The protein below binds the small molecule below.
Small molecule (SMILES): Nc1ccnc(=O)[nH]1

Sequence of chain 2.A:
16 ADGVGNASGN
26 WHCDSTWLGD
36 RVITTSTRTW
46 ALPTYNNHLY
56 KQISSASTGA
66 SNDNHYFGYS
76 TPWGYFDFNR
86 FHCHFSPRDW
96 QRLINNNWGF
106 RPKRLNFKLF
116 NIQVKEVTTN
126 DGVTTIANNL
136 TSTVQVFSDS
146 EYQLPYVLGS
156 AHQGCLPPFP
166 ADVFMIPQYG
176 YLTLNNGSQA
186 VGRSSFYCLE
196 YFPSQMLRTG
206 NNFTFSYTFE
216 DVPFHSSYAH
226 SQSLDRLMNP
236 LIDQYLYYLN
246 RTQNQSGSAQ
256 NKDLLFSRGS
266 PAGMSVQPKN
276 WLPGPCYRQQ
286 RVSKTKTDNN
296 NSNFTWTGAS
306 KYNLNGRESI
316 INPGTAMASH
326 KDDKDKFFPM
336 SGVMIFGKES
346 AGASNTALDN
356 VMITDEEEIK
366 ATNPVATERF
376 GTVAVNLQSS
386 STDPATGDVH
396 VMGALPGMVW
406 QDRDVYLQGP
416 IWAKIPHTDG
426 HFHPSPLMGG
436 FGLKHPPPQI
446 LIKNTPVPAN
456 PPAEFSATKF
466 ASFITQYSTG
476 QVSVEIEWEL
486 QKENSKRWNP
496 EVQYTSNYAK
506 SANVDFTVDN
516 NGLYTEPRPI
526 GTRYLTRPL

Binding-site contacts:
Ligand atom N3 contacts residue HIS426 of chain 2.A at 2.6 Å (h-bond).
Ligand atom N4 contacts residue HIS428 of chain 2.A at 4.0 Å.
Ligand atom N4 contacts residue HIS426 of chain 2.A at 3.8 Å.
Ligand atom N3 contacts residue PHE427 of chain 2.A at 4.2 Å.
Ligand atom C4 contacts residue HIS426 of chain 2.A at 3.6 Å.
Ligand atom C2 contacts residue HIS426 of chain 2.A at 3.2 Å.
Ligand atom C4 contacts residue PHE427 of chain 2.A at 4.0 Å (hydrophobic).
Ligand atom N4 contacts residue PHE427 of chain 2.A at 3.2 Å.
Ligand atom O2 contacts residue HIS426 of chain 2.A at 2.9 Å (h-bond).
Ligand atom O2 contacts residue GLY425 of chain 2.A at 3.4 Å.